Sequence of chain 1.A:
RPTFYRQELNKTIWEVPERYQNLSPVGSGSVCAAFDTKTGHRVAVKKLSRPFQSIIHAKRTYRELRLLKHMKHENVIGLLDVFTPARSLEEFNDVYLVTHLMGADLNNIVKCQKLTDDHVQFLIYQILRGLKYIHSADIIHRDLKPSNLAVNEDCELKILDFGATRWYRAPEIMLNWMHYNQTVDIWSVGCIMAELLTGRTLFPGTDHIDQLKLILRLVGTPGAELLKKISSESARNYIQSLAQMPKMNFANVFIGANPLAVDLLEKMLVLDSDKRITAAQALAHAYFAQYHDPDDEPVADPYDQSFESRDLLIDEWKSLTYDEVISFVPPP

Binding-site contacts:
Ligand atom O33 contacts residue ARG76 of chain 1.A at 2.9 Å (salt-bridge).
Ligand atom CL2 contacts residue LYS59 of chain 1.A at 3.5 Å.
Ligand atom C5 contacts residue LEU80 of chain 1.A at 3.5 Å (hydrophobic).
Ligand atom C7 contacts residue MET84 of chain 1.A at 3.8 Å (hydrophobic).
Ligand atom N15 contacts residue ASP174 of chain 1.A at 3.5 Å (salt-bridge).
Ligand atom C7 contacts residue VAL89 of chain 1.A at 3.6 Å (hydrophobic).
Ligand atom O14 contacts residue ILE90 of chain 1.A at 3.6 Å.
Ligand atom C13 contacts residue GLU77 of chain 1.A at 3.3 Å.
Ligand atom N12 contacts residue GLU77 of chain 1.A at 2.9 Å (salt-bridge).
Ligand atom C22 contacts residue HIS154 of chain 1.A at 3.5 Å.
Ligand atom C4 contacts residue ASP174 of chain 1.A at 3.9 Å.
Ligand atom C24 contacts residue ILE90 of chain 1.A at 3.5 Å (hydrophobic).
Ligand atom C38 contacts residue ARG155 of chain 1.A at 3.2 Å.
Ligand atom C8 contacts residue HIS154 of chain 1.A at 3.8 Å.
Ligand atom C16 contacts residue ILE90 of chain 1.A at 3.5 Å (hydrophobic).
Ligand atom O33 contacts residue ARG73 of chain 1.A at 3.7 Å.
Ligand atom N12 contacts residue ASP174 of chain 1.A at 3.4 Å (salt-bridge).
Ligand atom C3 contacts residue ASP174 of chain 1.A at 3.7 Å.
Ligand atom C13 contacts residue ASP174 of chain 1.A at 3.1 Å.
Ligand atom C25 contacts residue ASP174 of chain 1.A at 3.5 Å.
Ligand atom C28 contacts residue ASP174 of chain 1.A at 3.3 Å.
Ligand atom S2 contacts residue ASP174 of chain 1.A at 3.4 Å (salt-bridge).
Ligand atom CL1 contacts residue LEU81 of chain 1.A at 3.3 Å.
Ligand atom CL2 contacts residue THR112 of chain 1.A at 3.6 Å.
Ligand atom O14 contacts residue ASP174 of chain 1.A at 2.9 Å (salt-bridge).
Ligand atom O11 contacts residue GLU77 of chain 1.A at 3.0 Å (salt-bridge).
Ligand atom S2 contacts residue ILE90 of chain 1.A at 3.5 Å.
Ligand atom C23 contacts residue PHE175 of chain 1.A at 3.8 Å (hydrophobic).
Ligand atom CL2 contacts residue LEU110 of chain 1.A at 3.5 Å.
Ligand atom CL1 contacts residue LEU110 of chain 1.A at 3.4 Å.
Ligand atom C17 contacts residue ASP174 of chain 1.A at 3.7 Å.
Ligand atom C17 contacts residue ILE90 of chain 1.A at 3.8 Å (hydrophobic).
Ligand atom C20 contacts residue ILE90 of chain 1.A at 3.9 Å (hydrophobic).
Ligand atom C26 contacts residue ARG76 of chain 1.A at 3.8 Å.
Ligand atom C20 contacts residue LYS59 of chain 1.A at 3.8 Å.
Ligand atom C7 contacts residue ILE147 of chain 1.A at 3.7 Å (hydrophobic).
Ligand atom CL2 contacts residue ALA57 of chain 1.A at 3.4 Å.
Ligand atom O14 contacts residue LEU173 of chain 1.A at 3.6 Å.
Ligand atom N15 contacts residue GLU77 of chain 1.A at 2.9 Å (salt-bridge).
Ligand atom C22 contacts residue ILE172 of chain 1.A at 3.9 Å (hydrophobic).

The small molecule below binds the protein below.
Small molecule (SMILES): CN(C)CCN1CCN(C(=O)c2cc(C(C)(C)C)sc2NC(=O)Nc2cccc(Cl)c2Cl)CCC1=O